A small-molecule ligand and the protein it binds are described below.
Small molecule (SMILES): CCCCC(=O)O

Binding-site contacts:
Ligand atom C2 contacts residue GLY53 of chain 1.A at 3.6 Å.
Ligand atom O1 contacts residue HIS248 of chain 1.A at 2.9 Å (h-bond).
Ligand atom C3 contacts residue GLY54 of chain 1.A at 3.4 Å.
Ligand atom C3 contacts residue GLY53 of chain 1.A at 3.5 Å.
Ligand atom C2 contacts residue GLY54 of chain 1.A at 3.3 Å.
Ligand atom C6 contacts residue GLY53 of chain 1.A at 4.0 Å.
Ligand atom O2 contacts residue GLY54 of chain 1.A at 2.7 Å (h-bond).
Ligand atom O2 contacts residue GLY52 of chain 1.A at 3.9 Å.
Ligand atom O1 contacts residue SER126 of chain 1.A at 2.4 Å (h-bond).
Ligand atom C4 contacts residue GLY54 of chain 1.A at 4.3 Å.
Ligand atom O1 contacts residue GLY54 of chain 1.A at 4.4 Å.
Ligand atom C2 contacts residue SER126 of chain 1.A at 3.0 Å.
Ligand atom C3 contacts residue SER126 of chain 1.A at 4.5 Å.
Ligand atom O1 contacts residue THR218 of chain 1.A at 4.2 Å.
Ligand atom O2 contacts residue GLY53 of chain 1.A at 2.9 Å (h-bond).
Ligand atom C5 contacts residue GLY53 of chain 1.A at 3.8 Å.
Ligand atom C2 contacts residue ALA127 of chain 1.A at 4.3 Å (hydrophobic).
Ligand atom O2 contacts residue ALA127 of chain 1.A at 3.3 Å (h-bond).
Ligand atom O1 contacts residue ALA127 of chain 1.A at 4.5 Å.
Ligand atom C4 contacts residue GLY53 of chain 1.A at 3.5 Å.
Ligand atom C4 contacts residue GLY52 of chain 1.A at 4.3 Å.
Ligand atom C2 contacts residue HIS248 of chain 1.A at 3.9 Å.
Ligand atom O2 contacts residue SER126 of chain 1.A at 3.0 Å (h-bond).

Sequence of chain 1.A:
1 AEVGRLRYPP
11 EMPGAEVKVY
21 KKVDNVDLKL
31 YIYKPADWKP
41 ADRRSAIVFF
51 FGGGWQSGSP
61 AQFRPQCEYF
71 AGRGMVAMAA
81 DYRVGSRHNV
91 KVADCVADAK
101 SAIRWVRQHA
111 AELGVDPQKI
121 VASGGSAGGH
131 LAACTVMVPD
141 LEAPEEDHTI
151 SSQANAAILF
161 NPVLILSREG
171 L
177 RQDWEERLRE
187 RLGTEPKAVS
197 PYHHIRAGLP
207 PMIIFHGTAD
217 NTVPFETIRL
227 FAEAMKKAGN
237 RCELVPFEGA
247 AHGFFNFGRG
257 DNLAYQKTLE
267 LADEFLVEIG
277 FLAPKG